Sequence of chain 1.A:
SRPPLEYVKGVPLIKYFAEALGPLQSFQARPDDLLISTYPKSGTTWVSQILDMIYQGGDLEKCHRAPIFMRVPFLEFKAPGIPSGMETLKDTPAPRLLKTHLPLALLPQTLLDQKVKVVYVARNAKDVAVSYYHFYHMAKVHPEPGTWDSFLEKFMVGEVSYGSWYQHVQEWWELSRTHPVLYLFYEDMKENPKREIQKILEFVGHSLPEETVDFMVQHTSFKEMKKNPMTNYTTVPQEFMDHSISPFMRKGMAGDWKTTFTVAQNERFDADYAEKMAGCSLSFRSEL

The protein below binds the small molecule below.
Small molecule (SMILES): N#Cc1cc2ccc(O)cc2oc1=O

Binding-site contacts:
Ligand atom C9 contacts residue MET268 of chain 1.A at 4.1 Å (hydrophobic).
Ligand atom C5 contacts residue PHE44 of chain 1.A at 3.8 Å (hydrophobic).
Ligand atom C4 contacts residue PHE44 of chain 1.A at 4.0 Å (hydrophobic).
Ligand atom O2 contacts residue MET268 of chain 1.A at 3.3 Å.
Ligand atom C1 contacts residue PHE101 of chain 1.A at 3.6 Å (hydrophobic).
Ligand atom C9 contacts residue PHE101 of chain 1.A at 3.8 Å (hydrophobic).
Ligand atom C4 contacts residue PHE162 of chain 1.A at 4.0 Å (hydrophobic).
Ligand atom N1 contacts residue VAL168 of chain 1.A at 3.6 Å.
Ligand atom C10 contacts residue PHE101 of chain 1.A at 3.5 Å (hydrophobic).
Ligand atom O3 contacts residue MET268 of chain 1.A at 3.4 Å.
Ligand atom O1 contacts residue LYS126 of chain 1.A at 3.2 Å (salt-bridge).
Ligand atom O2 contacts residue 3QV1 of chain 1.C at 3.0 Å.
Ligand atom C2 contacts residue PHE162 of chain 1.A at 3.8 Å (hydrophobic).
Ligand atom C10 contacts residue LYS126 of chain 1.A at 3.4 Å.
Ligand atom C1 contacts residue PHE162 of chain 1.A at 4.1 Å (hydrophobic).
Ligand atom O1 contacts residue HIS128 of chain 1.A at 2.5 Å (h-bond).
Ligand atom C5 contacts residue VAL168 of chain 1.A at 3.9 Å (hydrophobic).
Ligand atom N1 contacts residue PHE104 of chain 1.A at 4.3 Å.
Ligand atom C7 contacts residue VAL168 of chain 1.A at 3.9 Å (hydrophobic).
Ligand atom N1 contacts residue PHE267 of chain 1.A at 3.6 Å.
Ligand atom C4 contacts residue PHE101 of chain 1.A at 4.2 Å (hydrophobic).
Ligand atom O3 contacts residue TYR260 of chain 1.A at 4.0 Å.
Ligand atom C6 contacts residue MET268 of chain 1.A at 4.0 Å (hydrophobic).
Ligand atom C8 contacts residue 3QV1 of chain 1.C at 3.8 Å.
Ligand atom C3 contacts residue PHE44 of chain 1.A at 3.9 Å (hydrophobic).
Ligand atom O3 contacts residue 3QV1 of chain 1.C at 4.0 Å.
Ligand atom C1 contacts residue HIS128 of chain 1.A at 3.6 Å.
Ligand atom C2 contacts residue PHE101 of chain 1.A at 4.0 Å (hydrophobic).
Ligand atom C10 contacts residue PHE162 of chain 1.A at 4.2 Å (hydrophobic).
Ligand atom C1 contacts residue LYS126 of chain 1.A at 3.7 Å.
Ligand atom C8 contacts residue PHE104 of chain 1.A at 3.8 Å (hydrophobic).
Ligand atom C3 contacts residue PHE101 of chain 1.A at 4.2 Å (hydrophobic).
Ligand atom O2 contacts residue PHE104 of chain 1.A at 3.9 Å.
Ligand atom C6 contacts residue PHE104 of chain 1.A at 3.8 Å (hydrophobic).
Ligand atom C8 contacts residue MET268 of chain 1.A at 3.3 Å (hydrophobic).
Ligand atom C3 contacts residue PHE162 of chain 1.A at 3.8 Å (hydrophobic).
Ligand atom C9 contacts residue PHE162 of chain 1.A at 4.1 Å (hydrophobic).
Ligand atom O1 contacts residue PHE101 of chain 1.A at 4.1 Å.
Ligand atom C7 contacts residue PHE104 of chain 1.A at 3.9 Å (hydrophobic).
Ligand atom C2 contacts residue HIS128 of chain 1.A at 4.1 Å.